The protein below binds the small molecule below.
Small molecule (SMILES): CC(=O)N[C@@H]1[C@@H](O)[C@H](O)[C@@H](CO)O[C@H]1O

Sequence of chain 1.B:
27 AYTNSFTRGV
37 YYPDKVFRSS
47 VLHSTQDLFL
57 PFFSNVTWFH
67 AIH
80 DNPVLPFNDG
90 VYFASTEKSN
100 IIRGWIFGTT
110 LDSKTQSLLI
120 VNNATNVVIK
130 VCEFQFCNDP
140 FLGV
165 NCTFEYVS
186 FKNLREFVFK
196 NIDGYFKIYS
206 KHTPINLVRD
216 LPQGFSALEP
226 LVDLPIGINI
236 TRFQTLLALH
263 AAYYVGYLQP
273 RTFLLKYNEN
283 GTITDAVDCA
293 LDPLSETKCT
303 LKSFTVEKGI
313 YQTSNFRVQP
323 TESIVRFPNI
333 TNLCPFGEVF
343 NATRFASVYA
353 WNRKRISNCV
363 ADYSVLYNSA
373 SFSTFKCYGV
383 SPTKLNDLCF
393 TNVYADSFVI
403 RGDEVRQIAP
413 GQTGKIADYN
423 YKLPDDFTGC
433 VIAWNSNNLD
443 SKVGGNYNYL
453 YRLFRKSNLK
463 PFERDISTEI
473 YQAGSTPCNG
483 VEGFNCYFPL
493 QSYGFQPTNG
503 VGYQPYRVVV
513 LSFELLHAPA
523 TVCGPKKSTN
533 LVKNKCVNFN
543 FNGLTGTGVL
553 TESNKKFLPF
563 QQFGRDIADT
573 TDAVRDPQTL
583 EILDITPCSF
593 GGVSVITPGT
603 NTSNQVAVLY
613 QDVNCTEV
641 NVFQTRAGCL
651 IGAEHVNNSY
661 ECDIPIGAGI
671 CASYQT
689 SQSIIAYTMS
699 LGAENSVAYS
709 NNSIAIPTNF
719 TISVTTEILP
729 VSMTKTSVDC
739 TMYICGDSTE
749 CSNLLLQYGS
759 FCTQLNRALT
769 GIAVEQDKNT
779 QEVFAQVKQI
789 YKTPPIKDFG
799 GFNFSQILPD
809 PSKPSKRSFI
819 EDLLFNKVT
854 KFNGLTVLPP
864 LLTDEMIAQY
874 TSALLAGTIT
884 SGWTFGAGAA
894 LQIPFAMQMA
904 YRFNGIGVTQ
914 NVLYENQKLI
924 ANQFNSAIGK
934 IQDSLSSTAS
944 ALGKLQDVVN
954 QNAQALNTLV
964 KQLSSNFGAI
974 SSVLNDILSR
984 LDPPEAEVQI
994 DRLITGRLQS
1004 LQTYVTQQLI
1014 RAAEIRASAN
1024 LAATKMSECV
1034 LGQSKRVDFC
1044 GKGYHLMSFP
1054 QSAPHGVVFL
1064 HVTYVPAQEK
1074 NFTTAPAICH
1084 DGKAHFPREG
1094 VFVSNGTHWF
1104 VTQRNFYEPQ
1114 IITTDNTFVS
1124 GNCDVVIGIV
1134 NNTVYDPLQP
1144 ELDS

Binding-site contacts:
Ligand atom C1 contacts residue ASN801 of chain 1.B at 1.4 Å.
Ligand atom C7 contacts residue ASN801 of chain 1.B at 3.5 Å.
Ligand atom C5 contacts residue ASN801 of chain 1.B at 3.7 Å.
Ligand atom C4 contacts residue ASN801 of chain 1.B at 4.3 Å.
Ligand atom C8 contacts residue ASN801 of chain 1.B at 4.5 Å.
Ligand atom C2 contacts residue ASN801 of chain 1.B at 2.5 Å.
Ligand atom O5 contacts residue ASN801 of chain 1.B at 2.4 Å (h-bond).
Ligand atom O7 contacts residue ASN801 of chain 1.B at 3.7 Å.
Ligand atom C3 contacts residue ASN801 of chain 1.B at 3.8 Å.
Ligand atom N2 contacts residue ASN801 of chain 1.B at 2.9 Å (h-bond).